Binding-site contacts:
Ligand atom OG contacts residue TYR45 of chain 1.A at 2.9 Å (h-bond).
Ligand atom OE1 contacts residue SER150 of chain 1.A at 3.3 Å (h-bond).
Ligand atom CB contacts residue GLU63 of chain 1.A at 3.4 Å.
Ligand atom CG contacts residue SER150 of chain 1.A at 3.2 Å.
Ligand atom ND2 contacts residue HIS155 of chain 1.A at 3.4 Å (h-bond).
Ligand atom OXT contacts residue TYR84 of chain 1.A at 2.7 Å (h-bond).
Ligand atom OG contacts residue GLU63 of chain 1.A at 3.2 Å (salt-bridge).
Ligand atom CB contacts residue GLN70 of chain 1.A at 3.3 Å.
Ligand atom C contacts residue TYR84 of chain 1.A at 3.2 Å (hydrophobic).
Ligand atom CG contacts residue TYR156 of chain 1.A at 3.4 Å (hydrophobic).
Ligand atom N contacts residue TYR7 of chain 1.A at 3.1 Å (h-bond).
Ligand atom SD contacts residue HIS155 of chain 1.A at 3.3 Å (h-bond).
Ligand atom OD1 contacts residue GLN70 of chain 1.A at 3.4 Å (h-bond).
Ligand atom N contacts residue TYR7 of chain 1.A at 3.4 Å (h-bond).
Ligand atom N contacts residue GLU63 of chain 1.A at 2.6 Å (salt-bridge).
Ligand atom CA contacts residue GLN70 of chain 1.A at 3.4 Å.
Ligand atom O contacts residue TYR84 of chain 1.A at 3.1 Å (h-bond).
Ligand atom O contacts residue TRP147 of chain 1.A at 3.4 Å (h-bond).
Ligand atom O contacts residue TRP73 of chain 1.A at 3.3 Å (h-bond).
Ligand atom CE contacts residue PHE116 of chain 1.A at 3.3 Å (hydrophobic).
Ligand atom OD1 contacts residue GLN97 of chain 1.A at 2.4 Å (h-bond).
Ligand atom C contacts residue THR143 of chain 1.A at 3.5 Å.
Ligand atom N contacts residue TYR171 of chain 1.A at 2.8 Å (h-bond).
Ligand atom OE2 contacts residue LYS146 of chain 1.A at 3.4 Å.
Ligand atom CG contacts residue GLN97 of chain 1.A at 3.4 Å.
Ligand atom CA contacts residue GLU63 of chain 1.A at 3.4 Å.
Ligand atom CA contacts residue TYR7 of chain 1.A at 3.5 Å (hydrophobic).
Ligand atom O contacts residue LYS146 of chain 1.A at 3.2 Å (salt-bridge).
Ligand atom O contacts residue TYR159 of chain 1.A at 2.6 Å (h-bond).
Ligand atom OXT contacts residue THR143 of chain 1.A at 2.5 Å (h-bond).
Ligand atom O contacts residue TRP147 of chain 1.A at 2.4 Å (h-bond).
Ligand atom ND2 contacts residue TYR156 of chain 1.A at 2.6 Å (h-bond).
Ligand atom OG1 contacts residue LYS146 of chain 1.A at 3.1 Å (salt-bridge).
Ligand atom O contacts residue ASN80 of chain 1.A at 2.6 Å (h-bond).
Ligand atom CG contacts residue HIS155 of chain 1.A at 3.3 Å.
Ligand atom C contacts residue TYR7 of chain 1.A at 3.3 Å (hydrophobic).
Ligand atom O contacts residue LYS66 of chain 1.A at 3.0 Å (salt-bridge).
Ligand atom N contacts residue GLN70 of chain 1.A at 2.6 Å (h-bond).
Ligand atom O contacts residue TRP73 of chain 1.A at 3.1 Å (h-bond).
Ligand atom O contacts residue HIS155 of chain 1.A at 2.5 Å (h-bond).

This protein binds this small molecule.
Small molecule (SMILES): CSCC[C@H](NC(=O)[C@@H](NC(=O)[C@H](CCC(=O)O)NC(=O)[C@H](CCSC)NC(=O)[C@H](CC(N)=O)NC(=O)[C@H](CCC(=O)O)NC(=O)[C@H](CC(N)=O)NC(=O)[C@H](CO)NC(=O)[C@H](C)N)[C@@H](C)O)C(=O)O

Sequence of chain 1.A:
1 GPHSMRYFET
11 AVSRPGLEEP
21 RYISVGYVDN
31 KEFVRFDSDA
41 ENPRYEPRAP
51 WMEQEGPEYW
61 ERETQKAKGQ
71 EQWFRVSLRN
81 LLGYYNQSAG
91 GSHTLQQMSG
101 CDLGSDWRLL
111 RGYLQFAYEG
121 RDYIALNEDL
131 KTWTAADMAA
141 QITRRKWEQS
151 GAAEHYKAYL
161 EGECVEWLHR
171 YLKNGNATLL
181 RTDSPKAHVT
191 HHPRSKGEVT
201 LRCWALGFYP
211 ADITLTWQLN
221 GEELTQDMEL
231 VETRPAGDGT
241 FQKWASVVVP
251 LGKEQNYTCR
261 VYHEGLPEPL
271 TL